Sequence of chain 1.A:
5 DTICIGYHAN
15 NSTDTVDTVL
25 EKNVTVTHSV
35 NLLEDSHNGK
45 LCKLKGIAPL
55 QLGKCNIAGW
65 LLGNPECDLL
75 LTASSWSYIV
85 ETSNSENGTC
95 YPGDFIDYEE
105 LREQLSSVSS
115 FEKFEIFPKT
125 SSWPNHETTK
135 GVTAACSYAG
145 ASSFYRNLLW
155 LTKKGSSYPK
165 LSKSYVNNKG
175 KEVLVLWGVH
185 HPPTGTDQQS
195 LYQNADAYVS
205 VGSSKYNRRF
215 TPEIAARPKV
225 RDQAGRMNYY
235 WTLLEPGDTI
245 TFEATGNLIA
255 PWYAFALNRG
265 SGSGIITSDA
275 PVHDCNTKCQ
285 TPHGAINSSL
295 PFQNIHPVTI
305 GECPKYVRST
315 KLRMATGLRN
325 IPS

Binding-site contacts:
Ligand atom C8 contacts residue ASN27 of chain 1.A at 4.5 Å.
Ligand atom C1 contacts residue ASN27 of chain 1.A at 1.5 Å.
Ligand atom C7 contacts residue ASN27 of chain 1.A at 3.2 Å.
Ligand atom C1 contacts residue THR19 of chain 1.A at 4.4 Å.
Ligand atom C4 contacts residue ASN27 of chain 1.A at 4.2 Å.
Ligand atom O5 contacts residue ASN27 of chain 1.A at 2.4 Å (h-bond).
Ligand atom C2 contacts residue ASN27 of chain 1.A at 2.2 Å.
Ligand atom C3 contacts residue ASN27 of chain 1.A at 3.6 Å.
Ligand atom O3 contacts residue ASN27 of chain 1.A at 4.4 Å.
Ligand atom N2 contacts residue ASN27 of chain 1.A at 2.8 Å (h-bond).
Ligand atom C5 contacts residue ASN27 of chain 1.A at 3.7 Å.
Ligand atom O7 contacts residue ASN27 of chain 1.A at 3.3 Å (h-bond).

This protein binds this small molecule.
Small molecule (SMILES): CC(=O)N[C@H]1[C@H](O[C@H]2[C@H](O)[C@@H](NC(C)=O)CO[C@@H]2CO)O[C@H](CO)[C@@H](O)[C@@H]1O